Sequence of chain 1.A:
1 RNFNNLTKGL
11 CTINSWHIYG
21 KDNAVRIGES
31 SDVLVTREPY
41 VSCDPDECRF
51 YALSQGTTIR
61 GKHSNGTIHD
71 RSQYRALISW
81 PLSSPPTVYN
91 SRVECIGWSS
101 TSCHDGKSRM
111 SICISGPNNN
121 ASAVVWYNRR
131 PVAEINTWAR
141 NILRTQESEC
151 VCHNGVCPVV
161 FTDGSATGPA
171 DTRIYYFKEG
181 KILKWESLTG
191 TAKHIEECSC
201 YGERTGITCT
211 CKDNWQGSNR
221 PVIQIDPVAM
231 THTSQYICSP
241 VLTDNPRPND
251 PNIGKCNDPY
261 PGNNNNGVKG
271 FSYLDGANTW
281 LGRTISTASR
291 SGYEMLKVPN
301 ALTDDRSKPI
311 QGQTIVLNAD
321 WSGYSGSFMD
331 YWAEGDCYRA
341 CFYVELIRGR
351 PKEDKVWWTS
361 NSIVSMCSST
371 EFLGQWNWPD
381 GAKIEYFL

Binding-site contacts:
Ligand atom C2 contacts residue ASN65 of chain 1.A at 2.4 Å.
Ligand atom C5 contacts residue TRP357 of chain 1.A at 4.0 Å (hydrophobic).
Ligand atom O3 contacts residue TRP357 of chain 1.A at 4.2 Å.
Ligand atom C4 contacts residue ASN65 of chain 1.A at 4.2 Å.
Ligand atom C4 contacts residue TRP357 of chain 1.A at 4.4 Å (hydrophobic).
Ligand atom N2 contacts residue TRP357 of chain 1.A at 3.3 Å.
Ligand atom C1 contacts residue ASN65 of chain 1.A at 1.4 Å.
Ligand atom C8 contacts residue ASN65 of chain 1.A at 4.5 Å.
Ligand atom O7 contacts residue ASN65 of chain 1.A at 3.7 Å.
Ligand atom C3 contacts residue TRP357 of chain 1.A at 3.7 Å (hydrophobic).
Ligand atom C7 contacts residue TRP357 of chain 1.A at 3.9 Å (hydrophobic).
Ligand atom O5 contacts residue TRP357 of chain 1.A at 4.3 Å.
Ligand atom O5 contacts residue ASN65 of chain 1.A at 2.4 Å (h-bond).
Ligand atom C1 contacts residue TRP357 of chain 1.A at 3.7 Å (hydrophobic).
Ligand atom O4 contacts residue TRP357 of chain 1.A at 4.2 Å.
Ligand atom C5 contacts residue ASN65 of chain 1.A at 3.7 Å.
Ligand atom C2 contacts residue TRP357 of chain 1.A at 4.0 Å (hydrophobic).
Ligand atom C3 contacts residue ASN65 of chain 1.A at 3.8 Å.
Ligand atom N2 contacts residue ASN65 of chain 1.A at 2.8 Å (h-bond).
Ligand atom C8 contacts residue TRP357 of chain 1.A at 3.5 Å (hydrophobic).
Ligand atom C7 contacts residue ASN65 of chain 1.A at 3.5 Å.

The protein below binds the small molecule below.
Small molecule (SMILES): CC(=O)N[C@@H]1[C@@H](O)[C@H](O)[C@@H](CO)O[C@H]1O